Sequence of chain 1.E:
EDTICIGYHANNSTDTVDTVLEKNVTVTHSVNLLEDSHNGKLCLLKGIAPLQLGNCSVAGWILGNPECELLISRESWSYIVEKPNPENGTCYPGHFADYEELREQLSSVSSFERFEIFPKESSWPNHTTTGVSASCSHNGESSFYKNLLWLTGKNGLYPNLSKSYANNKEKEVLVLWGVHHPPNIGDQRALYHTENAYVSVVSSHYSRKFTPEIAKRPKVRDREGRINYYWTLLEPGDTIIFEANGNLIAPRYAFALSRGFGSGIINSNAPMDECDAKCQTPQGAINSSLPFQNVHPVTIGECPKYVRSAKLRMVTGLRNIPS

This protein binds this small molecule.
Small molecule (SMILES): CC(=O)N[C@@H]1[C@@H](O)[C@H](O)[C@@H](CO)O[C@H]1O

Binding-site contacts:
Ligand atom O7 contacts residue ASN287 of chain 1.E at 3.0 Å (h-bond).
Ligand atom C5 contacts residue SER289 of chain 1.E at 3.9 Å.
Ligand atom C6 contacts residue SER289 of chain 1.E at 3.7 Å.
Ligand atom C1 contacts residue SER289 of chain 1.E at 4.0 Å.
Ligand atom C5 contacts residue ASN287 of chain 1.E at 3.6 Å.
Ligand atom O5 contacts residue ASN287 of chain 1.E at 2.3 Å (h-bond).
Ligand atom C1 contacts residue ASN287 of chain 1.E at 1.4 Å.
Ligand atom O6 contacts residue SER289 of chain 1.E at 4.0 Å.
Ligand atom C8 contacts residue ASN287 of chain 1.E at 4.4 Å.
Ligand atom C7 contacts residue ASN287 of chain 1.E at 3.1 Å.
Ligand atom N2 contacts residue ASN287 of chain 1.E at 2.9 Å (h-bond).
Ligand atom C4 contacts residue ASN287 of chain 1.E at 4.2 Å.
Ligand atom C3 contacts residue ASN287 of chain 1.E at 3.8 Å.
Ligand atom C2 contacts residue ASN287 of chain 1.E at 2.4 Å.
Ligand atom O5 contacts residue SER289 of chain 1.E at 3.3 Å (h-bond).